Binding-site contacts:
Ligand atom C2 contacts residue ASN127 of chain 2.A at 2.5 Å.
Ligand atom C7 contacts residue GLN126 of chain 2.A at 4.1 Å.
Ligand atom C3 contacts residue ASN127 of chain 2.A at 3.8 Å.
Ligand atom N2 contacts residue GLN126 of chain 2.A at 4.4 Å.
Ligand atom C1 contacts residue ASN127 of chain 2.A at 1.4 Å.
Ligand atom C8 contacts residue GLN126 of chain 2.A at 3.9 Å.
Ligand atom C5 contacts residue ASN127 of chain 2.A at 3.5 Å.
Ligand atom C4 contacts residue ASN127 of chain 2.A at 4.2 Å.
Ligand atom N2 contacts residue ASN127 of chain 2.A at 3.2 Å (h-bond).
Ligand atom O5 contacts residue ASN127 of chain 2.A at 2.2 Å (h-bond).
Ligand atom C7 contacts residue ASN127 of chain 2.A at 3.5 Å.
Ligand atom O7 contacts residue ASN127 of chain 2.A at 3.3 Å (h-bond).

The small molecule below binds the protein below.
Small molecule (SMILES): CC(=O)N[C@@H]1[C@@H](O)[C@H](O)[C@@H](CO)O[C@H]1O

Sequence of chain 2.A:
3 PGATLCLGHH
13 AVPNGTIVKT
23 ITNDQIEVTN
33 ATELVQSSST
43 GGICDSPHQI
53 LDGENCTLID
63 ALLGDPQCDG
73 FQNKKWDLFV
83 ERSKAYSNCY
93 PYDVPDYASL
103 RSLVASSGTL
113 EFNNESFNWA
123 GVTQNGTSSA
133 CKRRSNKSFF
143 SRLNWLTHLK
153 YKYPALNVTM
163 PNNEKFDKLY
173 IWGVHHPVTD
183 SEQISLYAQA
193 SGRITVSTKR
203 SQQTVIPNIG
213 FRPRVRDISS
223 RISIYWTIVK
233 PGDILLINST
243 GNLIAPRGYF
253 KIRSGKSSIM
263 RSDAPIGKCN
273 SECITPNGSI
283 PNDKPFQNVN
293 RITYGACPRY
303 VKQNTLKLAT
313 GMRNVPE